A protein and the small-molecule ligand that binds it are described below.
Small molecule (SMILES): NS(=O)(=O)c1nccs1

Binding-site contacts:
Ligand atom N3 contacts residue ALA196 of chain 1.A at 3.3 Å.
Ligand atom O2 contacts residue HIS118 of chain 1.A at 4.4 Å.
Ligand atom O1 contacts residue VAL141 of chain 1.A at 3.7 Å.
Ligand atom N3 contacts residue THR197 of chain 1.A at 3.9 Å.
Ligand atom S contacts residue HIS93 of chain 1.A at 4.0 Å.
Ligand atom NH contacts residue GLU105 of chain 1.A at 4.2 Å.
Ligand atom N3 contacts residue THR198 of chain 1.A at 3.3 Å (h-bond).
Ligand atom O2 contacts residue THR197 of chain 1.A at 3.1 Å (h-bond).
Ligand atom NH contacts residue HIS95 of chain 1.A at 3.3 Å (h-bond).
Ligand atom C5 contacts residue ALA196 of chain 1.A at 4.3 Å (hydrophobic).
Ligand atom S1 contacts residue VAL120 of chain 1.A at 3.5 Å.
Ligand atom S contacts residue TRP207 of chain 1.A at 4.3 Å.
Ligand atom S contacts residue THR197 of chain 1.A at 3.8 Å.
Ligand atom C2 contacts residue ZN1 of chain 1.B at 4.3 Å.
Ligand atom NH contacts residue HIS118 of chain 1.A at 3.4 Å (h-bond).
Ligand atom C2 contacts residue THR197 of chain 1.A at 4.3 Å.
Ligand atom C2 contacts residue THR198 of chain 1.A at 4.4 Å.
Ligand atom O1 contacts residue TRP207 of chain 1.A at 4.1 Å.
Ligand atom O1 contacts residue VAL120 of chain 1.A at 3.7 Å.
Ligand atom O2 contacts residue ALA196 of chain 1.A at 3.5 Å.
Ligand atom O2 contacts residue ZN1 of chain 1.B at 4.0 Å.
Ligand atom S1 contacts residue TYR129 of chain 1.A at 4.4 Å.
Ligand atom NH contacts residue ZN1 of chain 1.B at 2.0 Å.
Ligand atom O2 contacts residue TRP207 of chain 1.A at 3.2 Å.
Ligand atom O1 contacts residue HIS93 of chain 1.A at 3.4 Å.
Ligand atom NH contacts residue THR197 of chain 1.A at 2.8 Å (h-bond).
Ligand atom S contacts residue HIS118 of chain 1.A at 3.8 Å.
Ligand atom S contacts residue ZN1 of chain 1.B at 3.0 Å.
Ligand atom C4 contacts residue THR198 of chain 1.A at 3.7 Å.
Ligand atom O2 contacts residue SER195 of chain 1.A at 4.1 Å.
Ligand atom C5 contacts residue TYR129 of chain 1.A at 3.3 Å (hydrophobic).
Ligand atom C2 contacts residue ALA196 of chain 1.A at 4.0 Å (hydrophobic).
Ligand atom C4 contacts residue ALA196 of chain 1.A at 3.5 Å (hydrophobic).
Ligand atom C5 contacts residue LEU139 of chain 1.A at 4.4 Å (hydrophobic).
Ligand atom O1 contacts residue HIS118 of chain 1.A at 3.3 Å (h-bond).
Ligand atom O1 contacts residue ZN1 of chain 1.B at 3.0 Å.
Ligand atom C2 contacts residue HIS93 of chain 1.A at 4.3 Å.
Ligand atom C4 contacts residue TYR129 of chain 1.A at 4.3 Å (hydrophobic).
Ligand atom NH contacts residue HIS93 of chain 1.A at 3.3 Å (h-bond).
Ligand atom S1 contacts residue GLN91 of chain 1.A at 4.4 Å.

Sequence of chain 1.A:
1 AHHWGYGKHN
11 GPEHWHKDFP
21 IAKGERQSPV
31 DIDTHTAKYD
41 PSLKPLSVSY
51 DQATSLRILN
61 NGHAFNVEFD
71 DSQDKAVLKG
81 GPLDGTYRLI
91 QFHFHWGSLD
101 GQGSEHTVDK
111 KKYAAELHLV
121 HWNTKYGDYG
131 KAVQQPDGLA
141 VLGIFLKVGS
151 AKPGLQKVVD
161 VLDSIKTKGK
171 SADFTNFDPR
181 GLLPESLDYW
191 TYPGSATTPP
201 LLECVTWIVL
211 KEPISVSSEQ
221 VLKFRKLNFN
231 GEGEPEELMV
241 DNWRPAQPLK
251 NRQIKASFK